The protein below binds the small molecule below.
Small molecule (SMILES): CC[C@H](C)[C@H](NC(=O)[C@@H](NC(=O)[C@H](O)[C@@H](C=O)C(C)C)C(C)C)C(=O)O

Binding-site contacts:
Ligand atom C11 contacts residue ILE85 of chain 1.B at 3.8 Å (hydrophobic).
Ligand atom N13 contacts residue GLY83 of chain 1.B at 3.0 Å (h-bond).
Ligand atom C42 contacts residue PRO139 of chain 1.B at 3.7 Å (hydrophobic).
Ligand atom C11 contacts residue GLY83 of chain 1.B at 3.5 Å.
Ligand atom N20 contacts residue LEU140 of chain 1.B at 2.9 Å (h-bond).
Ligand atom O27 contacts residue GLY141 of chain 1.B at 3.7 Å.
Ligand atom C23 contacts residue ILE85 of chain 1.B at 3.4 Å (hydrophobic).
Ligand atom C6 contacts residue HIS137 of chain 1.B at 3.0 Å.
Ligand atom C11 contacts residue LEU140 of chain 1.B at 3.9 Å (hydrophobic).
Ligand atom C14 contacts residue LEU140 of chain 1.B at 3.1 Å (hydrophobic).
Ligand atom C42 contacts residue LEU140 of chain 1.B at 3.6 Å (hydrophobic).
Ligand atom O12 contacts residue LEU140 of chain 1.B at 2.7 Å (h-bond).
Ligand atom O10 contacts residue ILE85 of chain 1.B at 3.2 Å.
Ligand atom C17 contacts residue GLY83 of chain 1.B at 3.5 Å.
Ligand atom C1 contacts residue SER112 of chain 1.B at 1.3 Å.
Ligand atom C15 contacts residue LEU140 of chain 1.B at 3.8 Å (hydrophobic).
Ligand atom C9 contacts residue GLY83 of chain 1.B at 3.0 Å.
Ligand atom C23 contacts residue LEU140 of chain 1.B at 3.7 Å (hydrophobic).
Ligand atom O12 contacts residue PRO139 of chain 1.B at 3.3 Å.
Ligand atom O27 contacts residue LEU140 of chain 1.B at 3.7 Å.
Ligand atom O3 contacts residue GLY83 of chain 1.B at 3.0 Å (h-bond).
Ligand atom C6 contacts residue SER112 of chain 1.B at 3.5 Å.
Ligand atom C6 contacts residue LEU140 of chain 1.B at 3.8 Å (hydrophobic).
Ligand atom C1 contacts residue MET113 of chain 1.B at 3.3 Å (hydrophobic).
Ligand atom O3 contacts residue MET113 of chain 1.B at 3.1 Å (h-bond).
Ligand atom O3 contacts residue SER112 of chain 1.B at 2.3 Å (h-bond).
Ligand atom O19 contacts residue VAL84 of chain 1.B at 3.5 Å.
Ligand atom C18 contacts residue LEU140 of chain 1.B at 3.5 Å (hydrophobic).
Ligand atom C7 contacts residue GLY83 of chain 1.B at 3.5 Å.
Ligand atom O10 contacts residue SER112 of chain 1.B at 3.4 Å (h-bond).
Ligand atom C4 contacts residue SER112 of chain 1.B at 2.4 Å.
Ligand atom O12 contacts residue ILE85 of chain 1.B at 3.8 Å.
Ligand atom O19 contacts residue ILE85 of chain 1.B at 3.0 Å (h-bond).
Ligand atom C16 contacts residue LEU140 of chain 1.B at 3.9 Å (hydrophobic).
Ligand atom C42 contacts residue ILE157 of chain 1.B at 3.6 Å (hydrophobic).
Ligand atom C9 contacts residue SER112 of chain 1.B at 3.4 Å.
Ligand atom C5 contacts residue SER112 of chain 1.B at 3.4 Å.
Ligand atom C24 contacts residue ARG133 of chain 1.C at 2.7 Å.
Ligand atom O3 contacts residue GLY82 of chain 1.B at 3.1 Å.
Ligand atom O10 contacts residue MET113 of chain 1.B at 3.7 Å.

Sequence of chain 1.B:
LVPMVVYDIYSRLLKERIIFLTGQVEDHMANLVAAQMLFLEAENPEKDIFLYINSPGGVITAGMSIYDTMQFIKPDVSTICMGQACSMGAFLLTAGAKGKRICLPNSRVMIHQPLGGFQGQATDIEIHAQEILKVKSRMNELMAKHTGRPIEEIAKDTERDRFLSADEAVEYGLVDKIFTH

Sequence of chain 1.C:
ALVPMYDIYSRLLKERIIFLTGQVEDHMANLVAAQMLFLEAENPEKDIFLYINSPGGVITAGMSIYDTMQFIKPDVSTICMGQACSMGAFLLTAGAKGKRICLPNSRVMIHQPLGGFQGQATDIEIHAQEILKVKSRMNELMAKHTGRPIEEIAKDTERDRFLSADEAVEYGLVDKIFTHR